Binding-site contacts:
Ligand atom C2 contacts residue ASN370 of chain 1.A at 2.4 Å.
Ligand atom C5 contacts residue ASN370 of chain 1.A at 3.8 Å.
Ligand atom C8 contacts residue TYR489 of chain 1.B at 4.1 Å (hydrophobic).
Ligand atom C1 contacts residue ASN370 of chain 1.A at 1.5 Å.
Ligand atom C8 contacts residue PHE456 of chain 1.B at 4.2 Å (hydrophobic).
Ligand atom N2 contacts residue ASN370 of chain 1.A at 2.7 Å (h-bond).
Ligand atom C8 contacts residue ASN370 of chain 1.A at 4.3 Å.
Ligand atom O5 contacts residue ASN370 of chain 1.A at 2.5 Å (h-bond).
Ligand atom C7 contacts residue ASN370 of chain 1.A at 3.2 Å.
Ligand atom O7 contacts residue PHE456 of chain 1.B at 4.1 Å.
Ligand atom O4 contacts residue TYR493 of chain 1.B at 4.4 Å.
Ligand atom O7 contacts residue ASN370 of chain 1.A at 3.5 Å (h-bond).
Ligand atom C4 contacts residue ASN370 of chain 1.A at 4.3 Å.
Ligand atom C7 contacts residue TYR493 of chain 1.B at 4.2 Å (hydrophobic).
Ligand atom C6 contacts residue TYR453 of chain 1.B at 4.4 Å (hydrophobic).
Ligand atom C3 contacts residue ASN370 of chain 1.A at 3.8 Å.
Ligand atom O7 contacts residue TYR493 of chain 1.B at 3.1 Å (h-bond).
Ligand atom C5 contacts residue TYR493 of chain 1.B at 4.3 Å (hydrophobic).

This small molecule binds to this protein.
Small molecule (SMILES): CC(=O)N[C@@H]1[C@@H](O)[C@H](O)[C@@H](CO)O[C@H]1O

Sequence of chain 1.A:
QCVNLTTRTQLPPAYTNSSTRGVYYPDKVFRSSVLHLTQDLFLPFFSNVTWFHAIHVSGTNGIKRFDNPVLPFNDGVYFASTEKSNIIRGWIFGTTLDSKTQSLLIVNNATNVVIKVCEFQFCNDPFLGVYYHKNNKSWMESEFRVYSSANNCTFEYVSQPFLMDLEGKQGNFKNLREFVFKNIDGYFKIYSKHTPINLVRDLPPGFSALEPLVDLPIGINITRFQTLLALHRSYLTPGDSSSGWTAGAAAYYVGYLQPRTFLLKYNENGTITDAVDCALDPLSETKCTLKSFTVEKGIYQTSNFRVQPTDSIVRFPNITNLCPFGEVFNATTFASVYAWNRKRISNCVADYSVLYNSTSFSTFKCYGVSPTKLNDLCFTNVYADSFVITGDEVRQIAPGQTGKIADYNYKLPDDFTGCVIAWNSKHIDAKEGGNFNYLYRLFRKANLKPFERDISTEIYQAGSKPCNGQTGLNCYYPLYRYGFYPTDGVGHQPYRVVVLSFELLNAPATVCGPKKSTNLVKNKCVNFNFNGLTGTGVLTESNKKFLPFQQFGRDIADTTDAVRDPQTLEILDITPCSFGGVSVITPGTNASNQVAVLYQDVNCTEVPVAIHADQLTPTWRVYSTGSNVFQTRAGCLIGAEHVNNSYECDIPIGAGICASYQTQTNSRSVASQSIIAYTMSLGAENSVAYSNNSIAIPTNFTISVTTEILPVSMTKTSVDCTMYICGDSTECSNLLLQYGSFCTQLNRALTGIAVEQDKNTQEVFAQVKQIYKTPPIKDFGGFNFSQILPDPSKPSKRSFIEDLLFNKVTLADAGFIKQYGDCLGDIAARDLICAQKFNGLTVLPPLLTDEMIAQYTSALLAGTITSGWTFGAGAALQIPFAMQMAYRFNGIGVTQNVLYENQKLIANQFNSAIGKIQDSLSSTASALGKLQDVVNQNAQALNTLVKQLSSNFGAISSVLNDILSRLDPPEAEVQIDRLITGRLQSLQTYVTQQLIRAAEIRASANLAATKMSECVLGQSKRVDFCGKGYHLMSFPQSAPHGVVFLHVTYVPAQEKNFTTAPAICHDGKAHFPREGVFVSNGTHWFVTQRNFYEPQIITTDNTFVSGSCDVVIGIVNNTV

Sequence of chain 1.B:
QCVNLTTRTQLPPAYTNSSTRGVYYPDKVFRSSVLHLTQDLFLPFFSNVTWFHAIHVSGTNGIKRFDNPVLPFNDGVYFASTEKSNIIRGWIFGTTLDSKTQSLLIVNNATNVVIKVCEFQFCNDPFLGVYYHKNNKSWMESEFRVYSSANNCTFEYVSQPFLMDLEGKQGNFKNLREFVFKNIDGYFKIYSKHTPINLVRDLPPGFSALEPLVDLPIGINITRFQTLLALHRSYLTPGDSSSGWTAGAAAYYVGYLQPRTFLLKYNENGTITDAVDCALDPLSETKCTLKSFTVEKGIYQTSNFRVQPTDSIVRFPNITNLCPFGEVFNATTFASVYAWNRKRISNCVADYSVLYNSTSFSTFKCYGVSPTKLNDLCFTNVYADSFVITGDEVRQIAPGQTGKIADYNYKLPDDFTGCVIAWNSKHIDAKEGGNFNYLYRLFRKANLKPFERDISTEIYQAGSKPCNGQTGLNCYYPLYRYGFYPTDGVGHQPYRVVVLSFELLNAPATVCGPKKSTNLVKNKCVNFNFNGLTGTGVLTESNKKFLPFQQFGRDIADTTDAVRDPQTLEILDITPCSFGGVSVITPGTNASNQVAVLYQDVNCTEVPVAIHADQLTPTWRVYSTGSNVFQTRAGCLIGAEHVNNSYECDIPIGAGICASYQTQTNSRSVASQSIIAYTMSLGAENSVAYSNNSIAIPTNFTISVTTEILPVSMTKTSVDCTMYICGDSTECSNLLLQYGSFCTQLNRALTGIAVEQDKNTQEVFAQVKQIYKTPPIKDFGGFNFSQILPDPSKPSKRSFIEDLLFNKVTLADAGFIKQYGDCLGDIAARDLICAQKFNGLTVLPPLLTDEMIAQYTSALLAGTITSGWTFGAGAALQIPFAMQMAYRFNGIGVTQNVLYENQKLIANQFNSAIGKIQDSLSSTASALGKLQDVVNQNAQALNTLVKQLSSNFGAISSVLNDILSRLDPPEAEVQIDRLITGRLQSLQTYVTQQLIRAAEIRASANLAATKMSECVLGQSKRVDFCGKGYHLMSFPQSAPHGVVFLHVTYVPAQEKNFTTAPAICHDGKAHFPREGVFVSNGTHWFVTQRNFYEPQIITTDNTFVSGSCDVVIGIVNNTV